Sequence of chain 1.A:
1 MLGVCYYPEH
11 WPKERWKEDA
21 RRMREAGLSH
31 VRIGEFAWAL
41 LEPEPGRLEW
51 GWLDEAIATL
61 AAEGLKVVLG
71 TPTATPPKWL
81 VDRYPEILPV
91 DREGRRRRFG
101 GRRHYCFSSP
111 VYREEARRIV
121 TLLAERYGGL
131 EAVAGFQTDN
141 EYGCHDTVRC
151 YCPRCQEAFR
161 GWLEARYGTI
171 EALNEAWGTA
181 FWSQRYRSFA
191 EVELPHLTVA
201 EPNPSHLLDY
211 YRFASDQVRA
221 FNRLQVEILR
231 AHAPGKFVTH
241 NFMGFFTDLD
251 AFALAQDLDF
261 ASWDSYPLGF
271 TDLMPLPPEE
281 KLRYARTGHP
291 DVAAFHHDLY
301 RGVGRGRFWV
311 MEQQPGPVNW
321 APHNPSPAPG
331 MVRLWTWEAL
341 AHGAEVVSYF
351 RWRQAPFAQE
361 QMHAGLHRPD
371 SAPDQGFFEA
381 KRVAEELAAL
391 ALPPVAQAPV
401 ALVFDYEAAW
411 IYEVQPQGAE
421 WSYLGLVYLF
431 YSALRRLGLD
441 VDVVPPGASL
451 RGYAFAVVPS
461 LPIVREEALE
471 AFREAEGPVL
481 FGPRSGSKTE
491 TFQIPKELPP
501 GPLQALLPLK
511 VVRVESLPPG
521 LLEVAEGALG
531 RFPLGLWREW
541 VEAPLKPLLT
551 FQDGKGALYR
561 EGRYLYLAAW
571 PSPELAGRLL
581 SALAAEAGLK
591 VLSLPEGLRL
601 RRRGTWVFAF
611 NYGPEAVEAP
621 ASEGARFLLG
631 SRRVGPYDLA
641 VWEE

The small molecule below binds the protein below.
Small molecule (SMILES): OC[C@H]1O[C@@H](O)[C@H](O)[C@@H](O)[C@H]1O

Binding-site contacts:
Ligand atom O3 contacts residue ASN140 of chain 1.A at 4.0 Å.
Ligand atom O3 contacts residue PHE36 of chain 1.A at 3.5 Å.
Ligand atom O6 contacts residue HIS363 of chain 1.A at 2.8 Å (h-bond).
Ligand atom O6 contacts residue TYR266 of chain 1.A at 3.2 Å.
Ligand atom O1 contacts residue TYR266 of chain 1.A at 3.2 Å.
Ligand atom C1 contacts residue GLU312 of chain 1.A at 3.3 Å.
Ligand atom C2 contacts residue GLU312 of chain 1.A at 3.4 Å.
Ligand atom C6 contacts residue HIS363 of chain 1.A at 3.5 Å.
Ligand atom C4 contacts residue ARG102 of chain 1.A at 4.0 Å.
Ligand atom C6 contacts residue GLU360 of chain 1.A at 3.6 Å.
Ligand atom C1 contacts residue GLU141 of chain 1.A at 3.0 Å.
Ligand atom O2 contacts residue ASN241 of chain 1.A at 3.9 Å.
Ligand atom C6 contacts residue TRP320 of chain 1.A at 3.4 Å (hydrophobic).
Ligand atom O2 contacts residue ASN140 of chain 1.A at 2.9 Å (h-bond).
Ligand atom C5 contacts residue GLU312 of chain 1.A at 3.8 Å.
Ligand atom O4 contacts residue GLU360 of chain 1.A at 2.4 Å (salt-bridge).
Ligand atom O5 contacts residue TYR266 of chain 1.A at 4.0 Å.
Ligand atom O5 contacts residue GLU312 of chain 1.A at 4.1 Å.
Ligand atom C5 contacts residue GLU360 of chain 1.A at 4.1 Å.
Ligand atom C5 contacts residue TYR266 of chain 1.A at 3.5 Å (hydrophobic).
Ligand atom O3 contacts residue PHE350 of chain 1.A at 3.6 Å.
Ligand atom C2 contacts residue ASN140 of chain 1.A at 3.7 Å.
Ligand atom O2 contacts residue GLU141 of chain 1.A at 3.4 Å.
Ligand atom O1 contacts residue GLU312 of chain 1.A at 2.3 Å (salt-bridge).
Ligand atom C4 contacts residue PHE350 of chain 1.A at 3.6 Å (hydrophobic).
Ligand atom O2 contacts residue ASP264 of chain 1.A at 3.8 Å.
Ligand atom O2 contacts residue GLU312 of chain 1.A at 2.8 Å (salt-bridge).
Ligand atom C2 contacts residue GLU141 of chain 1.A at 3.5 Å.
Ligand atom C3 contacts residue ARG102 of chain 1.A at 3.8 Å.
Ligand atom C2 contacts residue ARG102 of chain 1.A at 3.6 Å.
Ligand atom O5 contacts residue ARG102 of chain 1.A at 3.9 Å.
Ligand atom C3 contacts residue GLU312 of chain 1.A at 3.3 Å.
Ligand atom O1 contacts residue GLU141 of chain 1.A at 3.1 Å (salt-bridge).
Ligand atom C4 contacts residue GLU360 of chain 1.A at 3.5 Å.
Ligand atom O6 contacts residue TRP320 of chain 1.A at 2.9 Å (h-bond).
Ligand atom O3 contacts residue ARG102 of chain 1.A at 3.3 Å (salt-bridge).
Ligand atom O4 contacts residue ARG102 of chain 1.A at 3.0 Å (salt-bridge).
Ligand atom O5 contacts residue GLU141 of chain 1.A at 4.0 Å.
Ligand atom C3 contacts residue PHE350 of chain 1.A at 3.8 Å (hydrophobic).
Ligand atom O1 contacts residue ASP264 of chain 1.A at 3.5 Å (salt-bridge).

Sequence of chain 2.A:
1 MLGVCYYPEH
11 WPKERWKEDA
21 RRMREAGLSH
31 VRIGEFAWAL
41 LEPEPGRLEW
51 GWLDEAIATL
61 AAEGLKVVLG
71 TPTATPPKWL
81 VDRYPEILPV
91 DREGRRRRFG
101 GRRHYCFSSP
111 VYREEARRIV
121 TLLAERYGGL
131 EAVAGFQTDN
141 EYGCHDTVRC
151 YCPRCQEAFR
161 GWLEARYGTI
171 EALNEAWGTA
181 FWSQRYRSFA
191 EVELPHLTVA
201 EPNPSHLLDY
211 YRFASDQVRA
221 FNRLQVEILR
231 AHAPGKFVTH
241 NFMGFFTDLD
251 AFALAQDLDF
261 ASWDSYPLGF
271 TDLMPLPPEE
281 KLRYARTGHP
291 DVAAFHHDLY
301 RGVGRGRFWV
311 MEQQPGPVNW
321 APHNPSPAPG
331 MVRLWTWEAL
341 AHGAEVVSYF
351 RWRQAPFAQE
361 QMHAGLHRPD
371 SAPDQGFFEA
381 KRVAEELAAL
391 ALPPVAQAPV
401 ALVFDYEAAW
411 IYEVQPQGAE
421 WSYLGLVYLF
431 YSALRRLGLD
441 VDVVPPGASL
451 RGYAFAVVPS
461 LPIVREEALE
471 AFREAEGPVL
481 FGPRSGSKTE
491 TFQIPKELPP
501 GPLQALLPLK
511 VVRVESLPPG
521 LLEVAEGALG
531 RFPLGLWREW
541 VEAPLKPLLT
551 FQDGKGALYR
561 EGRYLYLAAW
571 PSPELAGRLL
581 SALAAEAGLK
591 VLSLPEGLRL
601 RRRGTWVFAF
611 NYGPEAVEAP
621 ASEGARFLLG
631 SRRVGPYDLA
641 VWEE